Binding-site contacts:
Ligand atom C4 contacts residue TRP416 of chain 1.A at 3.3 Å (hydrophobic).
Ligand atom O6 contacts residue MET332 of chain 1.A at 4.0 Å.
Ligand atom O2 contacts residue GLU362 of chain 1.A at 2.7 Å (salt-bridge).
Ligand atom O2 contacts residue GLU173 of chain 1.A at 3.2 Å (salt-bridge).
Ligand atom O6 contacts residue PHE424 of chain 1.A at 3.4 Å.
Ligand atom O2 contacts residue TRP129 of chain 1.A at 4.0 Å.
Ligand atom O6 contacts residue GLU415 of chain 1.A at 4.0 Å.
Ligand atom O2 contacts residue HIS128 of chain 1.A at 3.9 Å.
Ligand atom C1 contacts residue GLU362 of chain 1.A at 3.2 Å.
Ligand atom O4 contacts residue GLU415 of chain 1.A at 2.8 Å (salt-bridge).
Ligand atom C6 contacts residue GLU415 of chain 1.A at 3.1 Å.
Ligand atom O5 contacts residue TYR304 of chain 1.A at 4.0 Å.
Ligand atom O2 contacts residue ASN172 of chain 1.A at 3.3 Å (h-bond).
Ligand atom O4 contacts residue TRP408 of chain 1.A at 3.0 Å.
Ligand atom O1 contacts residue TYR304 of chain 1.A at 3.6 Å.
Ligand atom O2 contacts residue ASN302 of chain 1.A at 3.5 Å (h-bond).
Ligand atom O3 contacts residue TRP416 of chain 1.A at 2.9 Å (h-bond).
Ligand atom O4 contacts residue TRP416 of chain 1.A at 3.5 Å (h-bond).
Ligand atom C4 contacts residue GLU415 of chain 1.A at 3.6 Å.
Ligand atom C2 contacts residue GLU362 of chain 1.A at 3.3 Å.
Ligand atom O4 contacts residue GLN28 of chain 1.A at 2.8 Å (h-bond).
Ligand atom C3 contacts residue TRP408 of chain 1.A at 3.8 Å (hydrophobic).
Ligand atom O3 contacts residue HIS128 of chain 1.A at 3.1 Å.
Ligand atom C6 contacts residue PHE424 of chain 1.A at 3.8 Å (hydrophobic).
Ligand atom O3 contacts residue TRP408 of chain 1.A at 3.9 Å.
Ligand atom C5 contacts residue GLU415 of chain 1.A at 3.7 Å.
Ligand atom C3 contacts residue GLU362 of chain 1.A at 3.3 Å.
Ligand atom C3 contacts residue GLN28 of chain 1.A at 4.0 Å.
Ligand atom C6 contacts residue TRP334 of chain 1.A at 4.1 Å (hydrophobic).
Ligand atom O1 contacts residue GLU362 of chain 1.A at 4.0 Å.
Ligand atom C3 contacts residue TRP416 of chain 1.A at 3.7 Å (hydrophobic).
Ligand atom C2 contacts residue GLU173 of chain 1.A at 3.7 Å.
Ligand atom O1 contacts residue GLU173 of chain 1.A at 2.5 Å (salt-bridge).
Ligand atom O6 contacts residue TRP334 of chain 1.A at 2.7 Å.
Ligand atom C4 contacts residue GLN28 of chain 1.A at 3.9 Å.
Ligand atom C1 contacts residue GLU173 of chain 1.A at 3.5 Å.
Ligand atom C2 contacts residue TRP129 of chain 1.A at 3.7 Å (hydrophobic).
Ligand atom O3 contacts residue GLN28 of chain 1.A at 2.9 Å (h-bond).
Ligand atom C1 contacts residue TYR304 of chain 1.A at 3.6 Å (hydrophobic).
Ligand atom C4 contacts residue TRP408 of chain 1.A at 4.0 Å (hydrophobic).

This small molecule binds to this protein.
Small molecule (SMILES): OC[C@H]1O[C@@H](O)[C@H](O)[C@@H](O)[C@@H]1O

Sequence of chain 1.A:
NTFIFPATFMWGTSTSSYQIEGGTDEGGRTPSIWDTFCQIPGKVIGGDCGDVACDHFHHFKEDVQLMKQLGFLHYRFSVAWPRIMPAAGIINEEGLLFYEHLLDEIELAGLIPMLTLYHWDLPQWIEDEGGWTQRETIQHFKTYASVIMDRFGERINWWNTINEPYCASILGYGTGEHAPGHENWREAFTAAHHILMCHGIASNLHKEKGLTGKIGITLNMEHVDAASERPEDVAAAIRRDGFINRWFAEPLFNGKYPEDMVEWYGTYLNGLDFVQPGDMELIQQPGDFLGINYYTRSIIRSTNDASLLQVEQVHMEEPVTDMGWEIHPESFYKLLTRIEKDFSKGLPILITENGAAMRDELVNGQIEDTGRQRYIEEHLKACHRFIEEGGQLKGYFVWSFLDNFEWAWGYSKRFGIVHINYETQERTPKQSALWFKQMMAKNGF